Sequence of chain 1.A:
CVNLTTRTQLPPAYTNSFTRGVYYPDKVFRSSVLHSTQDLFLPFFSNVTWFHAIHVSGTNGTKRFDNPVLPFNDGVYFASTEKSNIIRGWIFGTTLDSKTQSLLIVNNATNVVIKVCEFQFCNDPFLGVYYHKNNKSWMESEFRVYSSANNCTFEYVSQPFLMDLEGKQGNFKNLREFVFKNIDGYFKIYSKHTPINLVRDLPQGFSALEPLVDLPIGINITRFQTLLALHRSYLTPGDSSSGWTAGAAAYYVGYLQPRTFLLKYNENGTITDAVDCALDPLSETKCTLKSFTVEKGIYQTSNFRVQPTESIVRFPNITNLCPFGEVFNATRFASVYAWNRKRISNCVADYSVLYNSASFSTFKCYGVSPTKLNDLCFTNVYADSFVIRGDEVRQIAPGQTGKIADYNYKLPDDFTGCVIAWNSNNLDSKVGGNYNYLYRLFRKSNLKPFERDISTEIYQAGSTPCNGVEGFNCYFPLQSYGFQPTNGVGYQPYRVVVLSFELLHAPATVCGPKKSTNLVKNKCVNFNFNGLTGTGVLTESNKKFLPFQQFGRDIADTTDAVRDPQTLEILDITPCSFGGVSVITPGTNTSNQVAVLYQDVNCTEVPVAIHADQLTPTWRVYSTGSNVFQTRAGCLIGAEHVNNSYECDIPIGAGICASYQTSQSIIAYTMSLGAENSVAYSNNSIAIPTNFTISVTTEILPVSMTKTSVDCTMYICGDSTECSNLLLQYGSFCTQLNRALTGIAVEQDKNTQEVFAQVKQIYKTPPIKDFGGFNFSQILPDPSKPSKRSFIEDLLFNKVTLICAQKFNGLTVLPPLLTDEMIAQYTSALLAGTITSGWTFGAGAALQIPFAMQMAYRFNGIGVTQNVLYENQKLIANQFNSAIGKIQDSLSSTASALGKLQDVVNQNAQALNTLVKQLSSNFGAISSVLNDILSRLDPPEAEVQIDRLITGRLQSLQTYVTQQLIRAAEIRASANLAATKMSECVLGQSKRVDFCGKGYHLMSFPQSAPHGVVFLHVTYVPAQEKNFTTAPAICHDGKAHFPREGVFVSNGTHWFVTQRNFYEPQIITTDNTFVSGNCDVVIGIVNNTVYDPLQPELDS

The small molecule below binds the protein below.
Small molecule (SMILES): CC(=O)N[C@@H]1[C@@H](O)[C@H](O)[C@@H](CO)O[C@H]1O

Binding-site contacts:
Ligand atom C2 contacts residue TRP436 of chain 1.A at 4.2 Å (hydrophobic).
Ligand atom O6 contacts residue SER371 of chain 1.A at 4.0 Å.
Ligand atom C5 contacts residue SER373 of chain 1.A at 3.8 Å.
Ligand atom O3 contacts residue ASN437 of chain 1.A at 2.5 Å (h-bond).
Ligand atom O4 contacts residue SER373 of chain 1.A at 4.1 Å.
Ligand atom C7 contacts residue SER438 of chain 1.A at 3.0 Å.
Ligand atom C4 contacts residue SER373 of chain 1.A at 3.5 Å.
Ligand atom C3 contacts residue ASN437 of chain 1.A at 3.9 Å.
Ligand atom C8 contacts residue SER438 of chain 1.A at 3.9 Å.
Ligand atom C7 contacts residue ASN440 of chain 1.A at 3.6 Å.
Ligand atom O5 contacts residue ASN343 of chain 1.A at 3.6 Å (h-bond).
Ligand atom N2 contacts residue TRP436 of chain 1.A at 3.7 Å.
Ligand atom C6 contacts residue SER373 of chain 1.A at 3.5 Å.
Ligand atom C3 contacts residue SER438 of chain 1.A at 4.4 Å.
Ligand atom C7 contacts residue LEU441 of chain 1.A at 4.2 Å (hydrophobic).
Ligand atom C8 contacts residue ASN343 of chain 1.A at 3.5 Å.
Ligand atom O7 contacts residue ASN343 of chain 1.A at 3.7 Å.
Ligand atom O7 contacts residue LEU441 of chain 1.A at 3.1 Å.
Ligand atom O6 contacts residue SER373 of chain 1.A at 4.2 Å.
Ligand atom N2 contacts residue SER438 of chain 1.A at 3.7 Å.
Ligand atom N2 contacts residue ASN343 of chain 1.A at 3.3 Å (h-bond).
Ligand atom O3 contacts residue SER438 of chain 1.A at 3.4 Å.
Ligand atom O7 contacts residue ASN440 of chain 1.A at 3.7 Å.
Ligand atom C1 contacts residue ASN343 of chain 1.A at 3.1 Å.
Ligand atom C2 contacts residue ASN343 of chain 1.A at 3.7 Å.
Ligand atom C7 contacts residue ASN343 of chain 1.A at 3.2 Å.
Ligand atom N2 contacts residue ASN440 of chain 1.A at 4.4 Å.
Ligand atom O5 contacts residue SER373 of chain 1.A at 4.0 Å.
Ligand atom C3 contacts residue ASN440 of chain 1.A at 4.5 Å.
Ligand atom O7 contacts residue SER438 of chain 1.A at 2.3 Å (h-bond).
Ligand atom C8 contacts residue ASN440 of chain 1.A at 3.4 Å.
Ligand atom O3 contacts residue TRP436 of chain 1.A at 4.1 Å.